This small molecule binds to this protein.
Small molecule (SMILES): CCCCSC(=S)SC(C)(C)C(=O)NCCN1C(=O)CCC1=O

Binding-site contacts:
Ligand atom C20 contacts residue CYS157 of chain 2.B at 1.8 Å (hydrophobic).
Ligand atom O19 contacts residue CYS157 of chain 2.B at 3.2 Å (h-bond).
Ligand atom C22 contacts residue CYS157 of chain 2.B at 3.8 Å (hydrophobic).
Ligand atom C18 contacts residue CYS157 of chain 2.B at 2.7 Å (hydrophobic).
Ligand atom N17 contacts residue CYS157 of chain 2.B at 3.8 Å.
Ligand atom C21 contacts residue CYS157 of chain 2.B at 2.7 Å (hydrophobic).

Sequence of chain 2.B:
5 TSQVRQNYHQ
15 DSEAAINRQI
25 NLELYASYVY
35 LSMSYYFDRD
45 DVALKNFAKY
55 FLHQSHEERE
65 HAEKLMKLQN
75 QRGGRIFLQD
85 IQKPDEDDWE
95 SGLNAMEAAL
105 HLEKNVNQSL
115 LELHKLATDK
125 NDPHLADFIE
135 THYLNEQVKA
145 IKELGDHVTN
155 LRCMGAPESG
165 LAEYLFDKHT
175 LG